Binding-site contacts:
Ligand atom C4' contacts residue GLY61 of chain 1.M at 3.2 Å.
Ligand atom O3' contacts residue GLY61 of chain 1.M at 3.5 Å.
Ligand atom OP1 contacts residue ILE59 of chain 1.M at 3.7 Å.
Ligand atom OP3 contacts residue ARG65 of chain 1.M at 3.1 Å (salt-bridge).
Ligand atom OP1 contacts residue ARG65 of chain 1.M at 3.5 Å (salt-bridge).
Ligand atom OP2 contacts residue ARG65 of chain 1.M at 3.2 Å.
Ligand atom OP2 contacts residue GLY63 of chain 1.M at 3.7 Å.
Ligand atom O3' contacts residue MET66 of chain 1.M at 3.6 Å.
Ligand atom C4' contacts residue TYR36 of chain 1.M at 3.8 Å (hydrophobic).
Ligand atom OP1 contacts residue TYR36 of chain 1.M at 2.5 Å (h-bond).
Ligand atom OP1 contacts residue PRO60 of chain 1.M at 3.5 Å.
Ligand atom N2 contacts residue TRP31 of chain 1.M at 3.7 Å.
Ligand atom OP1 contacts residue LYS64 of chain 1.M at 3.7 Å.
Ligand atom C2 contacts residue TRP31 of chain 1.M at 3.2 Å (hydrophobic).
Ligand atom OP2 contacts residue ARG32 of chain 1.M at 3.6 Å (salt-bridge).
Ligand atom P contacts residue TYR36 of chain 1.M at 3.4 Å.
Ligand atom O3' contacts residue ILE62 of chain 1.M at 3.7 Å.
Ligand atom N3 contacts residue TRP31 of chain 1.M at 3.2 Å (h-bond).
Ligand atom C5' contacts residue GLY61 of chain 1.M at 3.3 Å.
Ligand atom C4 contacts residue TRP31 of chain 1.M at 3.5 Å (hydrophobic).
Ligand atom N3 contacts residue GLY35 of chain 1.M at 3.4 Å.
Ligand atom OP1 contacts residue MET66 of chain 1.M at 3.0 Å (h-bond).
Ligand atom P contacts residue LYS69 of chain 1.M at 3.6 Å.
Ligand atom C5' contacts residue GLY63 of chain 1.M at 3.8 Å.
Ligand atom OP1 contacts residue CA1 of chain 1.RA at 2.4 Å.
Ligand atom P contacts residue CA1 of chain 1.RA at 3.6 Å.
Ligand atom OP1 contacts residue TYR24 of chain 1.M at 2.7 Å (h-bond).
Ligand atom OP3 contacts residue TYR36 of chain 1.M at 3.7 Å.
Ligand atom OP3 contacts residue LYS69 of chain 1.M at 2.5 Å (salt-bridge).
Ligand atom OP1 contacts residue ILE62 of chain 1.M at 3.5 Å (h-bond).
Ligand atom O5' contacts residue TYR36 of chain 1.M at 3.2 Å (h-bond).
Ligand atom C8 contacts residue ARG32 of chain 1.M at 3.7 Å.
Ligand atom N9 contacts residue ARG32 of chain 1.M at 3.7 Å.
Ligand atom OP1 contacts residue GLY61 of chain 1.M at 3.1 Å (h-bond).
Ligand atom O4' contacts residue ARG32 of chain 1.M at 3.6 Å.
Ligand atom OP1 contacts residue GLY63 of chain 1.M at 2.9 Å (h-bond).
Ligand atom N1 contacts residue TRP31 of chain 1.M at 3.6 Å (h-bond).
Ligand atom O4' contacts residue TYR36 of chain 1.M at 3.5 Å.
Ligand atom C6 contacts residue TRP31 of chain 1.M at 3.7 Å (hydrophobic).
Ligand atom O6 contacts residue TRP31 of chain 1.M at 3.5 Å.

A protein and the small-molecule ligand that binds it are described below.
Small molecule (SMILES): Nc1ccn([C@H]2C[C@H](O[P](=O)(O)OC[C@H]3O[C@@H](n4cnc5c(=O)nc(N)[nH]c54)C[C@@H]3O)[C@@H](CO[P](=O)(O)O[C@H]3C[C@H](n4ccc(N)nc4=O)O[C@@H]3CO[P](=O)(O)O[C@H]3C[C@H](n4cnc5c(=O)nc(N)[nH]c54)O[C@@H]3COP(=O)(O)O)O2)c(=O)n1

Sequence of chain 1.M:
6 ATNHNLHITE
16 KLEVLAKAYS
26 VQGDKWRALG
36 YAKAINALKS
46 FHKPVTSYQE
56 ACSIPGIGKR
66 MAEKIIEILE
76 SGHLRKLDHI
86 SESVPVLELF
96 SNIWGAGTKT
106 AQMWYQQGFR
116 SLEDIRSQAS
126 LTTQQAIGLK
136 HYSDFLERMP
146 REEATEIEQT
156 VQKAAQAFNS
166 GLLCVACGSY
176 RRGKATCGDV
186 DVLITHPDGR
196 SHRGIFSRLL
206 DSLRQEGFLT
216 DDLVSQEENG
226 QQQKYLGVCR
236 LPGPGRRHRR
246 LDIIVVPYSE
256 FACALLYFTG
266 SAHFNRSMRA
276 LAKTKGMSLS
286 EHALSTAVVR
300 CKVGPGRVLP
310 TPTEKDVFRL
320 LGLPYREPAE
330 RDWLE